Sequence of chain 23.A:
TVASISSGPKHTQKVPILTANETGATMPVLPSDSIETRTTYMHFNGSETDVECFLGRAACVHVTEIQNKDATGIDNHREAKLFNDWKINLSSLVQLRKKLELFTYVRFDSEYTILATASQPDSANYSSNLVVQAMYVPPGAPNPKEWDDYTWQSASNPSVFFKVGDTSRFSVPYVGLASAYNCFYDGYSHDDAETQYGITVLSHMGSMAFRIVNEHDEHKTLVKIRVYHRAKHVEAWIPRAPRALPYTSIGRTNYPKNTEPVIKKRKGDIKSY

A small-molecule ligand and the protein it binds are described below.
Small molecule (SMILES): Cc1cc(CCCCCCCOc2ccc(C3=N[C@@H](C)CO3)cc2)on1

Sequence of chain 23.C:
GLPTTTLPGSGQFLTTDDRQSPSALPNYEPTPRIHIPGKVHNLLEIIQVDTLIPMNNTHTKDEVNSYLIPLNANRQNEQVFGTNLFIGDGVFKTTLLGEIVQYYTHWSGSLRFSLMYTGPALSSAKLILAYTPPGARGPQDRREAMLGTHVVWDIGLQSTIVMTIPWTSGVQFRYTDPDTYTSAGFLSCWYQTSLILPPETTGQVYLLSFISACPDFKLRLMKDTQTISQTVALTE

Binding-site contacts:
Ligand atom C4A contacts residue ASN198 of chain 23.A at 3.9 Å.
Ligand atom C6C contacts residue VAL191 of chain 23.A at 3.2 Å (hydrophobic).
Ligand atom C4 contacts residue PHE186 of chain 23.A at 3.6 Å (hydrophobic).
Ligand atom C4C contacts residue ILE104 of chain 23.A at 3.9 Å (hydrophobic).
Ligand atom C5 contacts residue TYR152 of chain 23.A at 3.8 Å (hydrophobic).
Ligand atom C4C contacts residue TYR152 of chain 23.A at 3.8 Å (hydrophobic).
Ligand atom C5 contacts residue PHE186 of chain 23.A at 3.5 Å (hydrophobic).
Ligand atom N2 contacts residue PRO174 of chain 23.A at 3.9 Å.
Ligand atom C31 contacts residue ALA150 of chain 23.A at 3.1 Å (hydrophobic).
Ligand atom O1 contacts residue PHE186 of chain 23.A at 3.5 Å.
Ligand atom C6B contacts residue LEU106 of chain 23.A at 4.0 Å (hydrophobic).
Ligand atom O1B contacts residue TYR128 of chain 23.A at 3.9 Å.
Ligand atom C5B contacts residue LEU106 of chain 23.A at 3.8 Å (hydrophobic).
Ligand atom C1C contacts residue TYR152 of chain 23.A at 4.0 Å (hydrophobic).
Ligand atom N2 contacts residue PHE186 of chain 23.A at 3.7 Å.
Ligand atom C2C contacts residue TYR152 of chain 23.A at 4.0 Å (hydrophobic).
Ligand atom C4 contacts residue TYR152 of chain 23.A at 3.9 Å (hydrophobic).
Ligand atom C5B contacts residue TYR197 of chain 23.A at 3.8 Å (hydrophobic).
Ligand atom C6B contacts residue TYR197 of chain 23.A at 3.7 Å (hydrophobic).
Ligand atom C5C contacts residue ILE104 of chain 23.A at 3.8 Å (hydrophobic).
Ligand atom C7C contacts residue TYR128 of chain 23.A at 3.6 Å (hydrophobic).
Ligand atom C5C contacts residue TYR128 of chain 23.A at 3.5 Å (hydrophobic).
Ligand atom O1B contacts residue ILE104 of chain 23.A at 3.9 Å.
Ligand atom C31 contacts residue PRO174 of chain 23.A at 3.4 Å (hydrophobic).
Ligand atom N2 contacts residue ALA24 of chain 23.C at 3.4 Å.
Ligand atom C3 contacts residue PHE186 of chain 23.A at 3.8 Å (hydrophobic).
Ligand atom O1 contacts residue ALA24 of chain 23.C at 3.6 Å.
Ligand atom C31 contacts residue VAL176 of chain 23.A at 3.3 Å (hydrophobic).
Ligand atom C2C contacts residue VAL188 of chain 23.A at 3.2 Å (hydrophobic).
Ligand atom CM1 contacts residue SER107 of chain 23.A at 3.9 Å.
Ligand atom C31 contacts residue SER175 of chain 23.A at 3.6 Å.
Ligand atom C3C contacts residue VAL188 of chain 23.A at 3.3 Å (hydrophobic).
Ligand atom C4 contacts residue MET224 of chain 23.A at 3.8 Å (hydrophobic).
Ligand atom C4B contacts residue LEU106 of chain 23.A at 4.0 Å (hydrophobic).
Ligand atom O1 contacts residue VAL188 of chain 23.A at 3.8 Å.
Ligand atom C7C contacts residue TYR197 of chain 23.A at 3.8 Å (hydrophobic).
Ligand atom C7C contacts residue VAL191 of chain 23.A at 4.0 Å (hydrophobic).
Ligand atom C3C contacts residue TYR128 of chain 23.A at 3.9 Å (hydrophobic).
Ligand atom C3 contacts residue PRO174 of chain 23.A at 3.8 Å (hydrophobic).
Ligand atom O1 contacts residue TYR152 of chain 23.A at 3.9 Å.